Sequence of chain 1.B:
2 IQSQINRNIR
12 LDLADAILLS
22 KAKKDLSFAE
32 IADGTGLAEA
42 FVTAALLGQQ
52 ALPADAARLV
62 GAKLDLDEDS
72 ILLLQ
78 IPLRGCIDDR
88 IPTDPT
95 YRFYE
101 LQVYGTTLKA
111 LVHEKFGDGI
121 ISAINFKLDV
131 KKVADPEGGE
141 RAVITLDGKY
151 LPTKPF

Sequence of chain 1.E:
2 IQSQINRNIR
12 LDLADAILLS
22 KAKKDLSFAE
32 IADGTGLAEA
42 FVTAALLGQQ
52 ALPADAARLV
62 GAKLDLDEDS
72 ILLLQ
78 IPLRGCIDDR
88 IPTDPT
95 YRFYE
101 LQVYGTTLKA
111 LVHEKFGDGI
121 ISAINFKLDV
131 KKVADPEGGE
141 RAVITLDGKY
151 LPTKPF

The protein below binds the small molecule below.
Small molecule (SMILES): O=C([O-])C(=O)[O-]

Binding-site contacts:
Ligand atom C2 contacts residue SER122 of chain 1.F at 3.7 Å.
Ligand atom O3 contacts residue ILE120 of chain 1.F at 4.1 Å.
Ligand atom O3 contacts residue ILE120 of chain 1.E at 3.5 Å.
Ligand atom C2 contacts residue ILE120 of chain 1.F at 3.3 Å (hydrophobic).
Ligand atom O1 contacts residue LEU151 of chain 1.E at 3.2 Å.
Ligand atom O3 contacts residue ILE124 of chain 1.E at 4.0 Å.
Ligand atom O1 contacts residue SER122 of chain 1.E at 2.6 Å (h-bond).
Ligand atom C2 contacts residue ARG96 of chain 1.G at 3.7 Å.
Ligand atom C1 contacts residue ILE120 of chain 1.E at 3.3 Å (hydrophobic).
Ligand atom O2 contacts residue ARG96 of chain 1.B at 3.0 Å (salt-bridge).
Ligand atom C2 contacts residue ILE124 of chain 1.F at 4.2 Å (hydrophobic).
Ligand atom C2 contacts residue ILE120 of chain 1.E at 3.4 Å (hydrophobic).
Ligand atom O4 contacts residue ILE120 of chain 1.E at 3.8 Å.
Ligand atom C2 contacts residue ARG96 of chain 1.B at 3.6 Å.
Ligand atom O1 contacts residue LEU151 of chain 1.F at 3.5 Å.
Ligand atom O2 contacts residue SER122 of chain 1.F at 3.6 Å (h-bond).
Ligand atom O1 contacts residue ILE124 of chain 1.E at 4.1 Å.
Ligand atom C1 contacts residue LEU151 of chain 1.F at 4.3 Å (hydrophobic).
Ligand atom C1 contacts residue ILE120 of chain 1.F at 3.5 Å (hydrophobic).
Ligand atom O2 contacts residue ALA123 of chain 1.F at 3.5 Å (h-bond).
Ligand atom O3 contacts residue ALA123 of chain 1.E at 3.5 Å (h-bond).
Ligand atom C1 contacts residue LEU151 of chain 1.E at 4.2 Å (hydrophobic).
Ligand atom O2 contacts residue ILE120 of chain 1.E at 4.1 Å.
Ligand atom O4 contacts residue ILE120 of chain 1.F at 3.7 Å.
Ligand atom C1 contacts residue SER122 of chain 1.E at 3.6 Å.
Ligand atom O2 contacts residue ARG96 of chain 1.G at 2.9 Å (salt-bridge).
Ligand atom O4 contacts residue LEU151 of chain 1.F at 3.3 Å.
Ligand atom C1 contacts residue ARG96 of chain 1.B at 3.7 Å.
Ligand atom O2 contacts residue ILE120 of chain 1.F at 3.5 Å.
Ligand atom O2 contacts residue ILE124 of chain 1.F at 4.0 Å.
Ligand atom O4 contacts residue SER122 of chain 1.F at 2.7 Å (h-bond).
Ligand atom O1 contacts residue ILE120 of chain 1.F at 3.9 Å.
Ligand atom O4 contacts residue LEU151 of chain 1.E at 3.9 Å.
Ligand atom C1 contacts residue ARG96 of chain 1.G at 3.6 Å.
Ligand atom O3 contacts residue ARG96 of chain 1.B at 3.0 Å (salt-bridge).
Ligand atom O4 contacts residue ILE124 of chain 1.F at 4.0 Å.
Ligand atom O1 contacts residue ILE120 of chain 1.E at 3.6 Å.
Ligand atom O3 contacts residue ARG96 of chain 1.G at 3.0 Å (salt-bridge).
Ligand atom C2 contacts residue LEU151 of chain 1.F at 4.2 Å (hydrophobic).
Ligand atom O3 contacts residue SER122 of chain 1.E at 3.5 Å (h-bond).

Sequence of chain 1.G:
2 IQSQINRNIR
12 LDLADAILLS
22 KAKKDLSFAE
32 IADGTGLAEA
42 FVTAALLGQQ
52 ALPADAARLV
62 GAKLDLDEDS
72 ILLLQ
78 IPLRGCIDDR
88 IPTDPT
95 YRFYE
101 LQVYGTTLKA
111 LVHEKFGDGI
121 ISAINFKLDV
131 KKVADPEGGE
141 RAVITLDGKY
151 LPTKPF

Sequence of chain 1.F:
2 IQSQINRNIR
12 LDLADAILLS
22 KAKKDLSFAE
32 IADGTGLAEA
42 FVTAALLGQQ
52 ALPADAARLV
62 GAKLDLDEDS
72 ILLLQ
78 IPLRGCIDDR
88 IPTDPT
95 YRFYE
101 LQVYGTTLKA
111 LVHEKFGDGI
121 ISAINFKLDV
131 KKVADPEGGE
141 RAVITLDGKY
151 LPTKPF